Sequence of chain 1.A:
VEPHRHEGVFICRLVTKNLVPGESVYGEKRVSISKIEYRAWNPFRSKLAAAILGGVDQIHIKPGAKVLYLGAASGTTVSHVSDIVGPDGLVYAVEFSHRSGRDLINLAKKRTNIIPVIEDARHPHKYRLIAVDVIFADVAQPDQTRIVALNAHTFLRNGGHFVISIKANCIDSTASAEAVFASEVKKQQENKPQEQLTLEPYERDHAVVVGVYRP

Binding-site contacts:
Ligand atom N1 contacts residue ASP134 of chain 1.A at 3.6 Å.
Ligand atom O4' contacts residue VAL155 of chain 1.A at 3.6 Å.
Ligand atom C6 contacts residue PHE110 of chain 1.A at 3.8 Å (hydrophobic).
Ligand atom N1 contacts residue ALA135 of chain 1.A at 2.9 Å (h-bond).
Ligand atom N6 contacts residue ALA135 of chain 1.A at 3.8 Å.
Ligand atom N7 contacts residue PHE110 of chain 1.A at 3.5 Å.
Ligand atom C3' contacts residue GLU109 of chain 1.A at 3.5 Å.
Ligand atom N7 contacts residue GLN157 of chain 1.A at 3.5 Å.
Ligand atom C2' contacts residue GLU109 of chain 1.A at 3.5 Å.
Ligand atom C4 contacts residue PHE110 of chain 1.A at 3.3 Å (hydrophobic).
Ligand atom O4' contacts residue ASP154 of chain 1.A at 3.8 Å.
Ligand atom O2' contacts residue PHE110 of chain 1.A at 3.3 Å.
Ligand atom C2 contacts residue GLU133 of chain 1.A at 3.5 Å.
Ligand atom N1 contacts residue PHE110 of chain 1.A at 3.7 Å.
Ligand atom C1' contacts residue GLU109 of chain 1.A at 3.3 Å.
Ligand atom C6 contacts residue ASP134 of chain 1.A at 3.5 Å.
Ligand atom C4' contacts residue ASP154 of chain 1.A at 3.9 Å.
Ligand atom C2 contacts residue PHE110 of chain 1.A at 3.3 Å (hydrophobic).
Ligand atom O3' contacts residue ALA87 of chain 1.A at 3.5 Å.
Ligand atom O2' contacts residue GLU109 of chain 1.A at 2.6 Å (salt-bridge).
Ligand atom N6 contacts residue ASP134 of chain 1.A at 2.6 Å (salt-bridge).
Ligand atom N9 contacts residue PHE110 of chain 1.A at 3.5 Å.
Ligand atom C6 contacts residue ALA135 of chain 1.A at 3.7 Å (hydrophobic).
Ligand atom C5' contacts residue ASP154 of chain 1.A at 3.3 Å.
Ligand atom CS contacts residue ALA87 of chain 1.A at 3.8 Å (hydrophobic).
Ligand atom CS contacts residue ASP154 of chain 1.A at 3.8 Å.
Ligand atom C5 contacts residue PHE110 of chain 1.A at 3.5 Å (hydrophobic).
Ligand atom O4' contacts residue GLY85 of chain 1.A at 3.4 Å.
Ligand atom O3' contacts residue GLU109 of chain 1.A at 2.6 Å (salt-bridge).
Ligand atom N3 contacts residue PHE110 of chain 1.A at 3.3 Å (h-bond).
Ligand atom CS contacts residue GLY85 of chain 1.A at 3.7 Å.
Ligand atom O4' contacts residue GLU109 of chain 1.A at 3.8 Å.
Ligand atom N1 contacts residue GLU133 of chain 1.A at 3.8 Å.
Ligand atom C4' contacts residue GLU109 of chain 1.A at 3.7 Å.
Ligand atom C8 contacts residue PHE110 of chain 1.A at 3.5 Å (hydrophobic).
Ligand atom C8 contacts residue GLN157 of chain 1.A at 3.7 Å.
Ligand atom C8 contacts residue VAL155 of chain 1.A at 3.4 Å (hydrophobic).
Ligand atom C2 contacts residue ALA135 of chain 1.A at 3.6 Å (hydrophobic).
Ligand atom N3 contacts residue GLU109 of chain 1.A at 3.9 Å.
Ligand atom N6 contacts residue ARG136 of chain 1.A at 3.4 Å (salt-bridge).

A protein and the small-molecule ligand that binds it are described below.
Small molecule (SMILES): CSC[C@H]1O[C@@H](n2cnc3c(N)ncnc32)[C@H](O)[C@@H]1O